Binding-site contacts:
Ligand atom OP1 contacts residue LYS123 of chain 1.A at 3.5 Å.
Ligand atom OP2 contacts residue PRO531 of chain 1.A at 3.7 Å.
Ligand atom P contacts residue LYS123 of chain 1.A at 3.9 Å.
Ligand atom O3' contacts residue LYS124 of chain 1.A at 3.5 Å (salt-bridge).
Ligand atom OP2 contacts residue LYS124 of chain 1.A at 2.9 Å (salt-bridge).
Ligand atom O3' contacts residue GLY149 of chain 1.A at 3.5 Å (h-bond).
Ligand atom C2' contacts residue LYS594 of chain 1.A at 4.0 Å.
Ligand atom OP2 contacts residue THR152 of chain 1.A at 2.9 Å (h-bond).
Ligand atom P contacts residue LYS124 of chain 1.A at 3.7 Å.
Ligand atom C6 contacts residue THR152 of chain 1.A at 4.0 Å.
Ligand atom OP1 contacts residue GLY149 of chain 1.A at 3.3 Å.
Ligand atom O5' contacts residue THR151 of chain 1.A at 3.3 Å (h-bond).
Ligand atom C3' contacts residue GLY149 of chain 1.A at 3.3 Å.
Ligand atom P contacts residue THR151 of chain 1.A at 3.3 Å.
Ligand atom O5' contacts residue PRO531 of chain 1.A at 3.9 Å.
Ligand atom O2 contacts residue LYS598 of chain 1.A at 3.9 Å.
Ligand atom P contacts residue GLY149 of chain 1.A at 3.8 Å.
Ligand atom OP2 contacts residue LYS123 of chain 1.A at 3.6 Å.
Ligand atom OP1 contacts residue THR151 of chain 1.A at 2.8 Å (h-bond).
Ligand atom O5' contacts residue THR152 of chain 1.A at 4.0 Å.
Ligand atom O3' contacts residue LYS594 of chain 1.A at 3.2 Å.
Ligand atom OP2 contacts residue GLY149 of chain 1.A at 3.9 Å.
Ligand atom OP1 contacts residue LYS123 of chain 1.A at 3.6 Å.
Ligand atom C7 contacts residue GLN532 of chain 1.A at 3.5 Å.
Ligand atom C4 contacts residue LYS594 of chain 1.A at 3.5 Å.
Ligand atom OP2 contacts residue PHE150 of chain 1.A at 3.8 Å.
Ligand atom C8 contacts residue LYS594 of chain 1.A at 3.9 Å.
Ligand atom C4' contacts residue LYS124 of chain 1.A at 4.0 Å.
Ligand atom C5' contacts residue GLY149 of chain 1.A at 3.5 Å.
Ligand atom C1' contacts residue LYS594 of chain 1.A at 3.7 Å.
Ligand atom OP1 contacts residue PHE150 of chain 1.A at 3.3 Å (h-bond).
Ligand atom OP1 contacts residue PRO531 of chain 1.A at 3.9 Å.
Ligand atom C4' contacts residue GLY149 of chain 1.A at 3.7 Å.
Ligand atom O5' contacts residue GLY149 of chain 1.A at 4.0 Å.
Ligand atom N3 contacts residue LYS594 of chain 1.A at 3.8 Å.
Ligand atom P contacts residue THR152 of chain 1.A at 3.9 Å.
Ligand atom OP1 contacts residue LYS124 of chain 1.A at 3.2 Å.
Ligand atom N9 contacts residue LYS594 of chain 1.A at 3.4 Å (salt-bridge).
Ligand atom OP1 contacts residue ASP125 of chain 1.A at 3.8 Å.
Ligand atom OP2 contacts residue THR151 of chain 1.A at 3.3 Å (h-bond).

Sequence of chain 1.A:
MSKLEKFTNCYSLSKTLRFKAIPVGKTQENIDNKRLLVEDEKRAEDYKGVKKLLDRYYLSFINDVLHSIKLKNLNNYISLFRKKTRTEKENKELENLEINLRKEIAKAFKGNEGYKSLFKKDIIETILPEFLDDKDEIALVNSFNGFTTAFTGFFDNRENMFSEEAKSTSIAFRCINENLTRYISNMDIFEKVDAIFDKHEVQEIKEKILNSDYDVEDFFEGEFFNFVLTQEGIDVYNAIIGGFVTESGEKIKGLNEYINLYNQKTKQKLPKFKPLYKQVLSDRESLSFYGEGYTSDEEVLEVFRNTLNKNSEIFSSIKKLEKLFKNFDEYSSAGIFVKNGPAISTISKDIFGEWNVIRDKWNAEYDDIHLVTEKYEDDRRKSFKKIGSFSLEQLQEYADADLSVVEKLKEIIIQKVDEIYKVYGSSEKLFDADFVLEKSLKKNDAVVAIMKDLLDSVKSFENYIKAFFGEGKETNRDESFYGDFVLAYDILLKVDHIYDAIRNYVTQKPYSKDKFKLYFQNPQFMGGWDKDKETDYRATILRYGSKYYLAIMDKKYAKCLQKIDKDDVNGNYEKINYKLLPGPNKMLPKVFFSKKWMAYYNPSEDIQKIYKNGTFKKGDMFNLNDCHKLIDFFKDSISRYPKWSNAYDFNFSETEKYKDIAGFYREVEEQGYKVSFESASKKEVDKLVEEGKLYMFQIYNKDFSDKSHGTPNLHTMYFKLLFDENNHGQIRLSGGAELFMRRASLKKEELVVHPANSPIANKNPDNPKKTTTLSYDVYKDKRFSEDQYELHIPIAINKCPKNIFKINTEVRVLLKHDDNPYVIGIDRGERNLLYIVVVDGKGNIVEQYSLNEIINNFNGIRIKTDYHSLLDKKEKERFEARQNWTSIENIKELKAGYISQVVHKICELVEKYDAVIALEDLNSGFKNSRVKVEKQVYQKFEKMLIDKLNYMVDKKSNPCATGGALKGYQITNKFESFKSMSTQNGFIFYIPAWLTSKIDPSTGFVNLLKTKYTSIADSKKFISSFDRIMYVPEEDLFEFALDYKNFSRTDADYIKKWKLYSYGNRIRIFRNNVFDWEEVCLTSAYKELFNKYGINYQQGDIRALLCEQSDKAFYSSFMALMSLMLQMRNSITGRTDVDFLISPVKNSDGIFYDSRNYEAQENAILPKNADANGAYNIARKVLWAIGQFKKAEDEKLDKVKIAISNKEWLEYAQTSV

This protein binds this small molecule.
Small molecule (SMILES): Cc1cn([C@H]2C[C@H](O[P](=O)(O)OC[C@H]3O[C@@H](n4ccc(N)nc4=O)C[C@@H]3O[P](=O)(O)OC[C@H]3O[C@@H](n4cc(C)c(=O)[nH]c4=O)C[C@@H]3O[P](=O)(O)OC[C@H]3O[C@@H](n4cnc5c(N)ncnc54)C[C@@H]3O)[C@@H](CO[P](=O)(O)O[C@H]3C[C@H](n4ccc(N)nc4=O)O[C@@H]3CO[P](=O)(O)O[C@H]3C[C@H](n4ccc(N)nc4=O)O[C@@H]3CO[P](=O)(O)O[C@H]3C[C@H](n4cc(C)c(=O)[nH]c4=O)O[C@@H]3CO[P](=O)(O)O[C@H]3C[C@H](n4cnc5c(=O)nc(N)[nH]c54)O[C@@H]3CO[P](=O)(O)O[C@H]3C[C@H](n4ccc(N)nc4=O)O[C@@H]3CO)O2)c(=O)[nH]c1=O